Sequence of chain 3.A:
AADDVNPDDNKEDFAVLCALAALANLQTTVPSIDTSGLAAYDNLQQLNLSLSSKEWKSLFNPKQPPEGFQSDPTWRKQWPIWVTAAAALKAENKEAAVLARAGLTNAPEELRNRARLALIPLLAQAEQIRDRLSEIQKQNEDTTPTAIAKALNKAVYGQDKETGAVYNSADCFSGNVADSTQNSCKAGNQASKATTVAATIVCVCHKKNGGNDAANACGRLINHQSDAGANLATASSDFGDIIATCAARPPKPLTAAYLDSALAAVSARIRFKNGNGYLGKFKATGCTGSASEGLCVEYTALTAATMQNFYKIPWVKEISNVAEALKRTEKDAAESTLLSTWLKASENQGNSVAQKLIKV

Binding-site contacts:
Ligand atom O3 contacts residue GLC1 of chain 3.D at 3.4 Å.
Ligand atom C3 contacts residue SER319 of chain 3.A at 4.0 Å.
Ligand atom O2 contacts residue ASN239 of chain 3.A at 3.8 Å.
Ligand atom C2 contacts residue SER317 of chain 3.A at 2.3 Å.
Ligand atom C1 contacts residue LYS235 of chain 3.A at 4.1 Å.
Ligand atom C2 contacts residue SER319 of chain 3.A at 4.1 Å.
Ligand atom C1 contacts residue ASN239 of chain 3.A at 3.5 Å.
Ligand atom O2 contacts residue SER317 of chain 3.A at 2.7 Å (h-bond).
Ligand atom C5 contacts residue GLU320 of chain 3.A at 3.9 Å.
Ligand atom C4 contacts residue SER317 of chain 3.A at 3.3 Å.
Ligand atom O5 contacts residue SER317 of chain 3.A at 2.4 Å (h-bond).
Ligand atom O2 contacts residue ALA318 of chain 3.A at 3.6 Å (h-bond).
Ligand atom C4 contacts residue GLU320 of chain 3.A at 3.9 Å.
Ligand atom C3 contacts residue GLU320 of chain 3.A at 4.1 Å.
Ligand atom C1 contacts residue SER317 of chain 3.A at 1.4 Å.
Ligand atom C1 contacts residue SER319 of chain 3.A at 4.4 Å.
Ligand atom C3 contacts residue SER317 of chain 3.A at 2.8 Å.
Ligand atom C2 contacts residue GLC1 of chain 3.D at 3.7 Å.
Ligand atom C6 contacts residue SER317 of chain 3.A at 4.2 Å.
Ligand atom O3 contacts residue SER319 of chain 3.A at 3.9 Å.
Ligand atom C3 contacts residue GLC1 of chain 3.D at 4.2 Å.
Ligand atom C2 contacts residue ASN239 of chain 3.A at 3.6 Å.
Ligand atom O2 contacts residue SER319 of chain 3.A at 3.0 Å (h-bond).
Ligand atom O5 contacts residue ASN239 of chain 3.A at 4.0 Å.
Ligand atom C2 contacts residue ALA318 of chain 3.A at 4.3 Å (hydrophobic).
Ligand atom O5 contacts residue LYS235 of chain 3.A at 3.7 Å.
Ligand atom O4 contacts residue SER317 of chain 3.A at 4.3 Å.
Ligand atom O3 contacts residue SER317 of chain 3.A at 4.1 Å.
Ligand atom O2 contacts residue GLC1 of chain 3.D at 2.8 Å (h-bond).
Ligand atom O4 contacts residue GLU320 of chain 3.A at 3.2 Å (salt-bridge).
Ligand atom C5 contacts residue SER317 of chain 3.A at 2.8 Å.
Ligand atom C1 contacts residue ALA318 of chain 3.A at 3.7 Å (hydrophobic).

This protein binds this small molecule.
Small molecule (SMILES): OC[C@H]1O[C@H](O)[C@H](O)[C@@H](O)[C@@H]1O